Sequence of chain 1.C:
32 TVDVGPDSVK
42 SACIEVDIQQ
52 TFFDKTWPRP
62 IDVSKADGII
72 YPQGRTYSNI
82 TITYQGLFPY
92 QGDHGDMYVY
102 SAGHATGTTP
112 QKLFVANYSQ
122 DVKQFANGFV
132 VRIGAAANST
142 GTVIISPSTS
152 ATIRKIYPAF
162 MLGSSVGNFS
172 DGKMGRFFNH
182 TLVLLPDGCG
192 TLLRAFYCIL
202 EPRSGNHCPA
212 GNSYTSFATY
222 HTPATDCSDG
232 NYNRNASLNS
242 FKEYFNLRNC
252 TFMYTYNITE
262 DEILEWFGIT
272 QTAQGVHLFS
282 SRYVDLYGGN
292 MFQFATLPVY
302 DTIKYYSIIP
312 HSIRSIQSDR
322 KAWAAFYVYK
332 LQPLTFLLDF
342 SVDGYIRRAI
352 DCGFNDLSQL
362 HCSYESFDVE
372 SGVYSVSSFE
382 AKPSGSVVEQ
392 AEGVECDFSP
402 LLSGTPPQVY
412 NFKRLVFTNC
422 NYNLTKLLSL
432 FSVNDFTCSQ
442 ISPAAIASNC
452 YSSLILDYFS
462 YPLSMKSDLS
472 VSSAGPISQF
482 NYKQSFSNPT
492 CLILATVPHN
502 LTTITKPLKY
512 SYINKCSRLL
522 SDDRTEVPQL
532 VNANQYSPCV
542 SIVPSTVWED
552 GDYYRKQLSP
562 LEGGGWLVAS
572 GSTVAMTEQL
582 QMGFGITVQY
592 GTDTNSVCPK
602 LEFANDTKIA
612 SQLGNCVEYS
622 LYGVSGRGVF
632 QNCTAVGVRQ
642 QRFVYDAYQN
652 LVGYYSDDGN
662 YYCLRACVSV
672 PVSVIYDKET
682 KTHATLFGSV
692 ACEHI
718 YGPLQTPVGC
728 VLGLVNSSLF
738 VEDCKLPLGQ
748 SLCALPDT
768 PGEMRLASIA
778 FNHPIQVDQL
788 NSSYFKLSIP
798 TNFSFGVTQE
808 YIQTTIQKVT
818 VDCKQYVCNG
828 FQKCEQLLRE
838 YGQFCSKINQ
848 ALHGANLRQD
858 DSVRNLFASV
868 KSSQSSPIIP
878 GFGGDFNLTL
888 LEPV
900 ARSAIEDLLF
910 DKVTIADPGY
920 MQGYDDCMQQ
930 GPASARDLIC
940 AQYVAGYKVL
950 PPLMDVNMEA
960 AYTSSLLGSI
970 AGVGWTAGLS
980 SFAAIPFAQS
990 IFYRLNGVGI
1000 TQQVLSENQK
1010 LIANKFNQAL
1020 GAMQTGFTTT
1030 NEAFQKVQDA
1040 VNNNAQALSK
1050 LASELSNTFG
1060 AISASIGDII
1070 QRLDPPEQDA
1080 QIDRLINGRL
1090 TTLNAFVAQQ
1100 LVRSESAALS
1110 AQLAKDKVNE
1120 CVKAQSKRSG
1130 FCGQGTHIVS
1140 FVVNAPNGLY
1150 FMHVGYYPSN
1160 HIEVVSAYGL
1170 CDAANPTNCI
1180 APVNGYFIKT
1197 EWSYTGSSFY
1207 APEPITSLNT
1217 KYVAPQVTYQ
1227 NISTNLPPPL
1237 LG

A small-molecule ligand and the protein it binds are described below.
Small molecule (SMILES): CC(=O)N[C@@H]1[C@@H](O)[C@H](O)[C@@H](CO)O[C@H]1O

Binding-site contacts:
Ligand atom C1 contacts residue ASN661 of chain 1.C at 4.1 Å.
Ligand atom O5 contacts residue ASN633 of chain 1.C at 2.4 Å (h-bond).
Ligand atom C2 contacts residue ASN661 of chain 1.C at 3.9 Å.
Ligand atom O3 contacts residue ASN661 of chain 1.C at 4.4 Å.
Ligand atom C8 contacts residue ASN633 of chain 1.C at 3.6 Å.
Ligand atom C7 contacts residue ASN661 of chain 1.C at 3.9 Å.
Ligand atom C3 contacts residue ASN661 of chain 1.C at 3.9 Å.
Ligand atom C8 contacts residue TYR663 of chain 1.C at 3.6 Å (hydrophobic).
Ligand atom N2 contacts residue ASN661 of chain 1.C at 3.1 Å (h-bond).
Ligand atom C4 contacts residue ASN633 of chain 1.C at 4.3 Å.
Ligand atom C3 contacts residue ASN633 of chain 1.C at 3.9 Å.
Ligand atom C8 contacts residue LEU614 of chain 1.C at 4.5 Å (hydrophobic).
Ligand atom N2 contacts residue ASN633 of chain 1.C at 3.0 Å (h-bond).
Ligand atom C8 contacts residue ASN661 of chain 1.C at 3.5 Å.
Ligand atom C5 contacts residue ASN633 of chain 1.C at 3.7 Å.
Ligand atom C8 contacts residue ALA611 of chain 1.C at 4.5 Å (hydrophobic).
Ligand atom C1 contacts residue ASN633 of chain 1.C at 1.4 Å.
Ligand atom O7 contacts residue ASN633 of chain 1.C at 3.5 Å (h-bond).
Ligand atom C2 contacts residue ASN633 of chain 1.C at 2.5 Å.
Ligand atom C7 contacts residue ASN633 of chain 1.C at 3.4 Å.